The small molecule below binds the protein below.
Small molecule (SMILES): OC[C@H]1O[C@H](O)[C@@H](O)[C@@H](O)[C@@H]1O

Binding-site contacts:
Ligand atom C1 contacts residue MAN6 of chain 1.UA at 3.4 Å.
Ligand atom C5 contacts residue MAN6 of chain 1.UA at 3.8 Å.
Ligand atom O2 contacts residue BMA3 of chain 1.UA at 4.2 Å.
Ligand atom C6 contacts residue MAN6 of chain 1.UA at 3.3 Å.
Ligand atom O5 contacts residue MAN6 of chain 1.UA at 3.2 Å (h-bond).
Ligand atom O6 contacts residue MAN6 of chain 1.UA at 2.4 Å (h-bond).